The protein below binds the small molecule below.
Small molecule (SMILES): NS(=O)(=O)c1ccc(NC(=S)NCCCOc2ccccc2)cc1

Binding-site contacts:
Ligand atom N2 contacts residue HIS117 of chain 1.A at 3.4 Å (h-bond).
Ligand atom S contacts residue GLN90 of chain 1.A at 3.0 Å (h-bond).
Ligand atom C3 contacts residue PRO199 of chain 1.A at 3.9 Å (hydrophobic).
Ligand atom C13 contacts residue HIS92 of chain 1.A at 3.9 Å.
Ligand atom C14 contacts residue THR197 of chain 1.A at 3.4 Å.
Ligand atom C10 contacts residue GOL1 of chain 1.C at 3.8 Å.
Ligand atom O2 contacts residue HIS92 of chain 1.A at 3.3 Å.
Ligand atom C12 contacts residue HIS92 of chain 1.A at 3.9 Å.
Ligand atom S contacts residue GOL1 of chain 1.C at 3.6 Å (h-bond).
Ligand atom O1 contacts residue LEU195 of chain 1.A at 3.3 Å.
Ligand atom S contacts residue PHE128 of chain 1.A at 3.8 Å.
Ligand atom N1 contacts residue PHE128 of chain 1.A at 4.0 Å.
Ligand atom C3 contacts residue LEU195 of chain 1.A at 4.0 Å (hydrophobic).
Ligand atom O2 contacts residue HIS117 of chain 1.A at 3.3 Å (h-bond).
Ligand atom C11 contacts residue LEU195 of chain 1.A at 3.9 Å (hydrophobic).
Ligand atom N contacts residue PHE128 of chain 1.A at 3.7 Å.
Ligand atom S1 contacts residue HIS117 of chain 1.A at 3.9 Å.
Ligand atom O2 contacts residue ZN1 of chain 1.B at 2.9 Å.
Ligand atom N1 contacts residue GOL1 of chain 1.C at 3.7 Å.
Ligand atom C15 contacts residue GOL1 of chain 1.C at 3.6 Å.
Ligand atom C12 contacts residue VAL119 of chain 1.A at 3.8 Å (hydrophobic).
Ligand atom S1 contacts residue HIS92 of chain 1.A at 3.8 Å.
Ligand atom C15 contacts residue THR197 of chain 1.A at 3.4 Å.
Ligand atom S1 contacts residue THR196 of chain 1.A at 3.8 Å.
Ligand atom C11 contacts residue VAL119 of chain 1.A at 4.0 Å (hydrophobic).
Ligand atom O1 contacts residue TRP206 of chain 1.A at 3.6 Å.
Ligand atom C contacts residue GOL1 of chain 1.C at 3.6 Å.
Ligand atom C5 contacts residue PRO199 of chain 1.A at 3.8 Å (hydrophobic).
Ligand atom N2 contacts residue HIS94 of chain 1.A at 3.3 Å (h-bond).
Ligand atom O contacts residue PHE128 of chain 1.A at 3.5 Å.
Ligand atom S1 contacts residue ZN1 of chain 1.B at 3.0 Å.
Ligand atom O1 contacts residue THR196 of chain 1.A at 2.9 Å (h-bond).
Ligand atom N2 contacts residue THR196 of chain 1.A at 2.8 Å (h-bond).
Ligand atom N2 contacts residue HIS92 of chain 1.A at 3.1 Å (h-bond).
Ligand atom C12 contacts residue LEU195 of chain 1.A at 3.8 Å (hydrophobic).
Ligand atom O2 contacts residue TRP206 of chain 1.A at 3.9 Å.
Ligand atom O2 contacts residue VAL140 of chain 1.A at 3.6 Å.
Ligand atom C13 contacts residue LEU195 of chain 1.A at 3.9 Å (hydrophobic).
Ligand atom N2 contacts residue ZN1 of chain 1.B at 1.9 Å.
Ligand atom C contacts residue PHE128 of chain 1.A at 3.6 Å (hydrophobic).

Sequence of chain 1.A:
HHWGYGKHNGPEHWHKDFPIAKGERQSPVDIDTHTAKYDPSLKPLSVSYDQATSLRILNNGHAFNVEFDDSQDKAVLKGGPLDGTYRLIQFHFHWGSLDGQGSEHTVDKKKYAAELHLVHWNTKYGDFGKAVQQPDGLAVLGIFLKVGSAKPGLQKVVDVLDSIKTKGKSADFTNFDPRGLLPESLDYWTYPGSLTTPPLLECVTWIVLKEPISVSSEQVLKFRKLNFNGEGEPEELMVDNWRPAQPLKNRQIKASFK